A protein and the small-molecule ligand that binds it are described below.
Small molecule (SMILES): Oc1cccc(Oc2ccccc2)c1

Sequence of chain 3.B:
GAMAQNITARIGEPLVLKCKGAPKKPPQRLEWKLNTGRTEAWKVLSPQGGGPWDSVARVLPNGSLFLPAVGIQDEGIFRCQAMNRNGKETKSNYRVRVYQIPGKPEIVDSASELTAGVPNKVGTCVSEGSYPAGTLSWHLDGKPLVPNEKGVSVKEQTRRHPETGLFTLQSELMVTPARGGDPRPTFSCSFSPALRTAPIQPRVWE

Binding-site contacts:
Ligand atom C11 contacts residue LEU30 of chain 3.B at 3.4 Å (hydrophobic).
Ligand atom C13 contacts residue LEU30 of chain 3.B at 3.2 Å (hydrophobic).
Ligand atom O06 contacts residue LEU30 of chain 3.B at 4.1 Å.
Ligand atom C14 contacts residue PRO47 of chain 3.B at 3.4 Å (hydrophobic).
Ligand atom C09 contacts residue GLN81 of chain 3.B at 3.0 Å.
Ligand atom C12 contacts residue SER46 of chain 3.B at 3.7 Å.
Ligand atom C04 contacts residue ARG29 of chain 3.B at 4.2 Å.
Ligand atom C04 contacts residue GLN81 of chain 3.B at 3.7 Å.
Ligand atom C02 contacts residue GLU31 of chain 3.B at 4.3 Å.
Ligand atom O03 contacts residue LEU30 of chain 3.B at 4.4 Å.
Ligand atom O06 contacts residue MET83 of chain 3.B at 4.0 Å.
Ligand atom C07 contacts residue GLN81 of chain 3.B at 3.8 Å.
Ligand atom C14 contacts residue SER46 of chain 3.B at 3.5 Å.
Ligand atom O06 contacts residue GLN81 of chain 3.B at 3.1 Å (h-bond).
Ligand atom C14 contacts residue LEU30 of chain 3.B at 3.2 Å (hydrophobic).
Ligand atom C02 contacts residue LEU30 of chain 3.B at 4.4 Å (hydrophobic).
Ligand atom C01 contacts residue GLU31 of chain 3.B at 4.4 Å.
Ligand atom C10 contacts residue ARG29 of chain 3.B at 4.3 Å.
Ligand atom C05 contacts residue LEU30 of chain 3.B at 3.5 Å (hydrophobic).
Ligand atom O06 contacts residue ARG29 of chain 3.B at 3.6 Å (salt-bridge).
Ligand atom C01 contacts residue ARG29 of chain 3.B at 3.7 Å.
Ligand atom O06 contacts residue ALA82 of chain 3.B at 3.7 Å.
Ligand atom C10 contacts residue GLN28 of chain 3.B at 4.4 Å.
Ligand atom C10 contacts residue LEU30 of chain 3.B at 3.4 Å (hydrophobic).
Ligand atom C08 contacts residue GLU31 of chain 3.B at 3.5 Å.
Ligand atom C11 contacts residue GLU31 of chain 3.B at 3.1 Å.
Ligand atom C05 contacts residue GLU31 of chain 3.B at 4.3 Å.
Ligand atom C12 contacts residue GLU31 of chain 3.B at 3.5 Å.
Ligand atom C12 contacts residue PRO47 of chain 3.B at 4.3 Å (hydrophobic).
Ligand atom C04 contacts residue GLU31 of chain 3.B at 4.3 Å.
Ligand atom C01 contacts residue LEU30 of chain 3.B at 3.7 Å (hydrophobic).
Ligand atom C07 contacts residue GLU31 of chain 3.B at 3.4 Å.
Ligand atom C09 contacts residue GLU31 of chain 3.B at 4.0 Å.
Ligand atom C04 contacts residue LEU30 of chain 3.B at 4.2 Å (hydrophobic).
Ligand atom C12 contacts residue LEU30 of chain 3.B at 3.2 Å (hydrophobic).
Ligand atom C13 contacts residue PRO47 of chain 3.B at 3.8 Å (hydrophobic).
Ligand atom C13 contacts residue GLN28 of chain 3.B at 4.4 Å.